Binding-site contacts:
Ligand atom C3 contacts residue ASN717 of chain 1.C at 3.8 Å.
Ligand atom O7 contacts residue ASN717 of chain 1.C at 2.7 Å (h-bond).
Ligand atom C1 contacts residue ASN717 of chain 1.C at 1.4 Å.
Ligand atom O7 contacts residue GLN1071 of chain 1.C at 3.2 Å (h-bond).
Ligand atom O6 contacts residue PHE718 of chain 1.C at 4.2 Å.
Ligand atom O7 contacts residue THR716 of chain 1.C at 4.3 Å.
Ligand atom O4 contacts residue LEU922 of chain 1.C at 4.5 Å.
Ligand atom O6 contacts residue GLN926 of chain 1.C at 3.8 Å.
Ligand atom C5 contacts residue ASN717 of chain 1.C at 3.6 Å.
Ligand atom C1 contacts residue GLN1071 of chain 1.C at 4.3 Å.
Ligand atom O5 contacts residue ASN717 of chain 1.C at 2.3 Å (h-bond).
Ligand atom N2 contacts residue ASN717 of chain 1.C at 3.0 Å (h-bond).
Ligand atom C7 contacts residue GLN1071 of chain 1.C at 4.3 Å.
Ligand atom C3 contacts residue LEU922 of chain 1.C at 4.2 Å (hydrophobic).
Ligand atom C7 contacts residue ASN717 of chain 1.C at 3.1 Å.
Ligand atom O6 contacts residue THR719 of chain 1.C at 4.1 Å.
Ligand atom C8 contacts residue ASN717 of chain 1.C at 4.4 Å.
Ligand atom C2 contacts residue ASN717 of chain 1.C at 2.5 Å.
Ligand atom C4 contacts residue ASN717 of chain 1.C at 4.2 Å.

A protein and the small-molecule ligand that binds it are described below.
Small molecule (SMILES): CC(=O)N[C@H]1[C@H](O[C@H]2[C@H](O)[C@@H](NC(C)=O)CO[C@@H]2CO)O[C@H](CO)[C@@H](O)[C@@H]1O

Sequence of chain 1.C:
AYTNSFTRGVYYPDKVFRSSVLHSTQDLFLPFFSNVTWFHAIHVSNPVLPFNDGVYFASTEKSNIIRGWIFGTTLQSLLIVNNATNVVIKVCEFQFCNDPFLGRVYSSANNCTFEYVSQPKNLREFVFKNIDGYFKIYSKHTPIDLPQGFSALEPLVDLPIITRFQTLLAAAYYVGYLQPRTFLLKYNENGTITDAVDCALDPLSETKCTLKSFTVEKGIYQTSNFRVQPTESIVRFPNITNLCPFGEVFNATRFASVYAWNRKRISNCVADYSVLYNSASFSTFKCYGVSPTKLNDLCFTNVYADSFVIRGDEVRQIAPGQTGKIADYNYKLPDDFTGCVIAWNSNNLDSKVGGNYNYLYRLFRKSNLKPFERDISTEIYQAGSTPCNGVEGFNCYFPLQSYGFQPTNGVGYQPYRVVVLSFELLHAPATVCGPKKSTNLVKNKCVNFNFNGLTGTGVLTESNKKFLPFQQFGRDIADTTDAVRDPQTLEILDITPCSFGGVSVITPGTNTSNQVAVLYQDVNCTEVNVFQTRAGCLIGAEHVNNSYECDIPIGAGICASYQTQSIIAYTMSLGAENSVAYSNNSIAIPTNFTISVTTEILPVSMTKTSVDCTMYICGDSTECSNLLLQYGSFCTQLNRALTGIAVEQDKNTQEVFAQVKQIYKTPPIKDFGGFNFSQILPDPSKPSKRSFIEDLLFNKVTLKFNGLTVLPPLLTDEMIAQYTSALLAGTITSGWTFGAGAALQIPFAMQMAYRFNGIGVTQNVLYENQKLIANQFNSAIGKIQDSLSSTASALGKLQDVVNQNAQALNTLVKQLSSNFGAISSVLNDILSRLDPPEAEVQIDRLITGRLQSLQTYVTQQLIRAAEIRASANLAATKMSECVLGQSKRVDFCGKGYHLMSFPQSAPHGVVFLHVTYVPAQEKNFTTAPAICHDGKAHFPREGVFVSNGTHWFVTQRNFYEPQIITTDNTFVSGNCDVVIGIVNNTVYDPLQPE